Binding-site contacts:
Ligand atom N2 contacts residue GLU79 of chain 1.B at 2.9 Å (salt-bridge).
Ligand atom C19 contacts residue GLU66 of chain 1.B at 3.8 Å.
Ligand atom C4 contacts residue GLU55 of chain 1.B at 3.7 Å.
Ligand atom N6 contacts residue GLU148 of chain 1.A at 3.6 Å.
Ligand atom O3 contacts residue TYR40 of chain 1.B at 3.6 Å.
Ligand atom C8 contacts residue GLU144 of chain 1.A at 3.3 Å.
Ligand atom N19 contacts residue ASP83 of chain 1.B at 2.8 Å (salt-bridge).
Ligand atom O4 contacts residue GLU55 of chain 1.B at 3.1 Å (salt-bridge).
Ligand atom N2 contacts residue TYR40 of chain 1.B at 3.2 Å (h-bond).
Ligand atom O21 contacts residue GLU66 of chain 1.B at 3.8 Å.
Ligand atom N7 contacts residue GLU144 of chain 1.A at 2.7 Å (salt-bridge).
Ligand atom C3 contacts residue GLU55 of chain 1.B at 3.2 Å.
Ligand atom O4 contacts residue MG1 of chain 1.D at 2.6 Å.
Ligand atom C22 contacts residue TYR91 of chain 1.B at 3.6 Å (hydrophobic).
Ligand atom C6 contacts residue MG1 of chain 1.D at 3.7 Å.
Ligand atom C5 contacts residue MG1 of chain 1.D at 3.0 Å.
Ligand atom N9 contacts residue GLU70 of chain 1.B at 2.7 Å (salt-bridge).
Ligand atom C21 contacts residue ASP83 of chain 1.B at 3.4 Å.
Ligand atom C8 contacts residue GLU70 of chain 1.B at 3.4 Å.
Ligand atom C17 contacts residue TYR91 of chain 1.B at 3.6 Å (hydrophobic).
Ligand atom C3 contacts residue MG1 of chain 1.D at 3.5 Å.
Ligand atom C20 contacts residue GLU66 of chain 1.B at 3.2 Å.
Ligand atom C7 contacts residue GLU144 of chain 1.A at 3.5 Å.
Ligand atom N23 contacts residue GLU66 of chain 1.B at 3.5 Å (salt-bridge).
Ligand atom O4 contacts residue GLU148 of chain 1.A at 3.9 Å.
Ligand atom O3 contacts residue GLU55 of chain 1.B at 2.4 Å (salt-bridge).
Ligand atom C9 contacts residue GLU79 of chain 1.B at 3.7 Å.
Ligand atom C6 contacts residue GLU148 of chain 1.A at 3.6 Å.
Ligand atom O17 contacts residue GLN105 of chain 1.B at 3.3 Å (h-bond).
Ligand atom C23 contacts residue ASP83 of chain 1.B at 3.2 Å.
Ligand atom C9 contacts residue GLU70 of chain 1.B at 3.1 Å.
Ligand atom O21 contacts residue ASP83 of chain 1.B at 2.6 Å (salt-bridge).
Ligand atom O20 contacts residue TYR91 of chain 1.B at 3.3 Å.
Ligand atom C3 contacts residue GLU79 of chain 1.B at 3.7 Å.
Ligand atom N9 contacts residue MG1 of chain 1.D at 3.0 Å.
Ligand atom C23 contacts residue TYR91 of chain 1.B at 3.9 Å (hydrophobic).
Ligand atom C4 contacts residue MG1 of chain 1.D at 3.1 Å.
Ligand atom O1 contacts residue GLU79 of chain 1.B at 3.2 Å (salt-bridge).
Ligand atom N9 contacts residue GLU79 of chain 1.B at 3.2 Å (salt-bridge).
Ligand atom C18 contacts residue TYR91 of chain 1.B at 3.8 Å (hydrophobic).

Sequence of chain 1.B:
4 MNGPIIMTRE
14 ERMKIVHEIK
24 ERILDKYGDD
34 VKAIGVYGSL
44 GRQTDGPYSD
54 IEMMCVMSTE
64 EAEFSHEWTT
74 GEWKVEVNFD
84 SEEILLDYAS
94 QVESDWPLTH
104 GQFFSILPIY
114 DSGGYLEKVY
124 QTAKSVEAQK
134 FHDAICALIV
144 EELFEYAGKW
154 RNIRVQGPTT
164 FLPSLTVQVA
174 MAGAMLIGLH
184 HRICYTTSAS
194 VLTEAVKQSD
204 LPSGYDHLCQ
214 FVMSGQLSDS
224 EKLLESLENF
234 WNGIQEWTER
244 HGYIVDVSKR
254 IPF

This protein binds this small molecule.
Small molecule (SMILES): NC[C@@H]1O[C@H](O[C@H]2[C@@H](O)[C@H](O[C@@H]3[C@@H](O)[C@H](N)C[C@H](N)[C@H]3O[C@H]3O[C@H](CN)[C@@H](O)[C@H](O)[C@H]3N)O[C@@H]2CO)[C@H](N)[C@@H](O)[C@@H]1O

Sequence of chain 1.A:
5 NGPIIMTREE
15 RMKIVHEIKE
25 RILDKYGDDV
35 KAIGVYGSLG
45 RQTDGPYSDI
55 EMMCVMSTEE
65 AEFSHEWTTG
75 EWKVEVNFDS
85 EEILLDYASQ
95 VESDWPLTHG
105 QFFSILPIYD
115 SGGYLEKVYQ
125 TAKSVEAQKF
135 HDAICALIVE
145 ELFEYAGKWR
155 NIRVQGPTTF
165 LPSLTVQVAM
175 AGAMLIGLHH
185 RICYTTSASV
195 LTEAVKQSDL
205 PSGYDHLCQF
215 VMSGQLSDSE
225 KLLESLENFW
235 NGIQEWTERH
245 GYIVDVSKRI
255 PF